Sequence of chain 1.A:
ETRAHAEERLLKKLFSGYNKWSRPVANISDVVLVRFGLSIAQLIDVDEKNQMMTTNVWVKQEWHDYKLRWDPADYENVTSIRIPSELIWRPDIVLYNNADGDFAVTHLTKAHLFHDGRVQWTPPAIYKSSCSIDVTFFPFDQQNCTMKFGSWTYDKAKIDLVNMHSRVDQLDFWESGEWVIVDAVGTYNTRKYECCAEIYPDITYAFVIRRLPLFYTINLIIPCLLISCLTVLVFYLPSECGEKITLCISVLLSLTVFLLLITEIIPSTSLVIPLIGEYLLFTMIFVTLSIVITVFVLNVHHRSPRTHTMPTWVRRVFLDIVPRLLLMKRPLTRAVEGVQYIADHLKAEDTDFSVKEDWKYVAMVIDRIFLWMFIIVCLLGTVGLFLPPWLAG

Sequence of chain 1.B:
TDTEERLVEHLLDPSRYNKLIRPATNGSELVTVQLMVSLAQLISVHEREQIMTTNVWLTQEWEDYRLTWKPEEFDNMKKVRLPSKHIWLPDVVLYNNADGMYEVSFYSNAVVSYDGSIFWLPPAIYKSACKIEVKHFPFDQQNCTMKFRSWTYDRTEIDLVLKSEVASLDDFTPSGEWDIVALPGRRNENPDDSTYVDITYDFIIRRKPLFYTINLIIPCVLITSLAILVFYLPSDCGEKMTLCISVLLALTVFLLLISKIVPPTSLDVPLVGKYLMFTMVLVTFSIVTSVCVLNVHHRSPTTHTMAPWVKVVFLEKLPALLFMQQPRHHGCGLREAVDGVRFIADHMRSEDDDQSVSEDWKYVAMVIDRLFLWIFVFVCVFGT

Binding-site contacts:
Ligand atom C10 contacts residue TYR100 of chain 1.A at 3.1 Å (hydrophobic).
Ligand atom C2 contacts residue TRP57 of chain 1.B at 4.3 Å (hydrophobic).
Ligand atom C9 contacts residue TYR197 of chain 1.A at 4.4 Å (hydrophobic).
Ligand atom C5 contacts residue THR157 of chain 1.A at 4.2 Å.
Ligand atom C10 contacts residue TYR204 of chain 1.A at 4.5 Å (hydrophobic).
Ligand atom C2 contacts residue TRP156 of chain 1.A at 3.9 Å (hydrophobic).
Ligand atom C3 contacts residue LEU121 of chain 1.B at 3.7 Å (hydrophobic).
Ligand atom O7 contacts residue LEU121 of chain 1.B at 3.4 Å.
Ligand atom O4 contacts residue CYS200 of chain 1.A at 4.1 Å.
Ligand atom C5 contacts residue PHE119 of chain 1.B at 4.4 Å (hydrophobic).
Ligand atom O4 contacts residue CYS199 of chain 1.A at 4.3 Å.
Ligand atom C6 contacts residue THR157 of chain 1.A at 4.2 Å.
Ligand atom C10 contacts residue TRP156 of chain 1.A at 3.4 Å (hydrophobic).
Ligand atom O7 contacts residue THR157 of chain 1.A at 3.8 Å.
Ligand atom C2 contacts residue CYS199 of chain 1.A at 4.2 Å (hydrophobic).
Ligand atom C10 contacts residue SER155 of chain 1.A at 4.1 Å.
Ligand atom O7 contacts residue TRP156 of chain 1.A at 3.6 Å.
Ligand atom N1 contacts residue TYR100 of chain 1.A at 4.3 Å.
Ligand atom C3 contacts residue TRP156 of chain 1.A at 3.2 Å (hydrophobic).
Ligand atom C2 contacts residue LEU121 of chain 1.B at 3.7 Å (hydrophobic).
Ligand atom C8 contacts residue TRP57 of chain 1.B at 3.6 Å (hydrophobic).
Ligand atom C8 contacts residue TYR197 of chain 1.A at 3.5 Å (hydrophobic).
Ligand atom C8 contacts residue TYR100 of chain 1.A at 4.3 Å (hydrophobic).
Ligand atom C6 contacts residue TRP156 of chain 1.A at 3.9 Å (hydrophobic).
Ligand atom C5 contacts residue LEU121 of chain 1.B at 4.0 Å (hydrophobic).
Ligand atom C9 contacts residue TRP156 of chain 1.A at 3.8 Å (hydrophobic).
Ligand atom N1 contacts residue TRP156 of chain 1.A at 4.0 Å.
Ligand atom C8 contacts residue CYS199 of chain 1.A at 4.4 Å (hydrophobic).
Ligand atom C9 contacts residue TYR204 of chain 1.A at 3.6 Å (hydrophobic).
Ligand atom N1 contacts residue CYS199 of chain 1.A at 4.3 Å.
Ligand atom C6 contacts residue PHE119 of chain 1.B at 4.1 Å (hydrophobic).
Ligand atom C5 contacts residue TRP156 of chain 1.A at 3.3 Å (hydrophobic).
Ligand atom C9 contacts residue CYS200 of chain 1.A at 4.1 Å (hydrophobic).
Ligand atom C6 contacts residue VAL111 of chain 1.B at 4.3 Å (hydrophobic).
Ligand atom C6 contacts residue TYR204 of chain 1.A at 3.5 Å (hydrophobic).
Ligand atom O4 contacts residue LEU121 of chain 1.B at 4.0 Å.
Ligand atom C6 contacts residue CYS200 of chain 1.A at 4.0 Å (hydrophobic).
Ligand atom O4 contacts residue TRP156 of chain 1.A at 3.0 Å (h-bond).
Ligand atom C9 contacts residue CYS199 of chain 1.A at 3.8 Å (hydrophobic).
Ligand atom O4 contacts residue TYR204 of chain 1.A at 4.4 Å.

This small molecule binds to this protein.
Small molecule (SMILES): CC(=O)OCC[N+](C)(C)C